Sequence of chain 2.A:
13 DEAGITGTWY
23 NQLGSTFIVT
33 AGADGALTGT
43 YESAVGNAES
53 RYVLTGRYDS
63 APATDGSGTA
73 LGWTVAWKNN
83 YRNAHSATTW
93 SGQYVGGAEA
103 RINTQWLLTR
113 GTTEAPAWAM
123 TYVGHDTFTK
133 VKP

A small-molecule ligand and the protein it binds are described below.
Small molecule (SMILES): NCCNS(=O)(=O)c1ccc(NC(=O)CCCC[C@@H]2SC[C@@H]3NC(=O)N[C@@H]32)cc1

Binding-site contacts:
Ligand atom C2 contacts residue TRP108 of chain 2.A at 3.7 Å (hydrophobic).
Ligand atom N2 contacts residue SER45 of chain 2.A at 2.8 Å (h-bond).
Ligand atom S1 contacts residue TRP92 of chain 2.A at 3.9 Å.
Ligand atom O1 contacts residue ASP128 of chain 2.A at 3.8 Å.
Ligand atom C4 contacts residue VAL47 of chain 2.A at 3.7 Å (hydrophobic).
Ligand atom S1 contacts residue THR90 of chain 2.A at 3.3 Å (h-bond).
Ligand atom C10 contacts residue ASN49 of chain 2.A at 3.8 Å.
Ligand atom N1 contacts residue ASP128 of chain 2.A at 2.6 Å (salt-bridge).
Ligand atom C6 contacts residue SER45 of chain 2.A at 3.5 Å.
Ligand atom C9 contacts residue ASN49 of chain 2.A at 3.6 Å.
Ligand atom C4 contacts residue TRP120 of chain 4.A at 3.7 Å (hydrophobic).
Ligand atom S2 contacts residue ARG112 of chain 2.A at 3.9 Å.
Ligand atom C11 contacts residue SER88 of chain 2.A at 3.6 Å.
Ligand atom C5 contacts residue TRP120 of chain 4.A at 3.4 Å (hydrophobic).
Ligand atom O1 contacts residue SER27 of chain 2.A at 2.6 Å (h-bond).
Ligand atom O2 contacts residue GLY48 of chain 2.A at 3.6 Å.
Ligand atom C7 contacts residue LEU110 of chain 2.A at 3.8 Å (hydrophobic).
Ligand atom C1 contacts residue SER27 of chain 2.A at 3.7 Å.
Ligand atom C12 contacts residue SER88 of chain 2.A at 3.5 Å.
Ligand atom C1 contacts residue TYR43 of chain 2.A at 3.5 Å (hydrophobic).
Ligand atom C7 contacts residue TRP79 of chain 2.A at 3.9 Å (hydrophobic).
Ligand atom O1 contacts residue ASN23 of chain 2.A at 2.9 Å (h-bond).
Ligand atom N2 contacts residue VAL47 of chain 2.A at 3.5 Å.
Ligand atom O1 contacts residue TYR43 of chain 2.A at 2.6 Å (h-bond).
Ligand atom C12 contacts residue ALA86 of chain 2.A at 3.5 Å (hydrophobic).
Ligand atom C8 contacts residue TRP79 of chain 2.A at 3.7 Å (hydrophobic).
Ligand atom C6 contacts residue TRP79 of chain 2.A at 3.9 Å (hydrophobic).
Ligand atom O3 contacts residue TYR124 of chain 2.A at 2.7 Å (h-bond).
Ligand atom C9 contacts residue TRP79 of chain 2.A at 3.5 Å (hydrophobic).
Ligand atom N1 contacts residue ASN23 of chain 2.A at 3.9 Å.
Ligand atom C3 contacts residue TRP108 of chain 2.A at 3.3 Å (hydrophobic).
Ligand atom O4 contacts residue ARG112 of chain 2.A at 3.1 Å.
Ligand atom C2 contacts residue ASP128 of chain 2.A at 3.8 Å.
Ligand atom C1 contacts residue SER45 of chain 2.A at 3.8 Å.
Ligand atom N3 contacts residue SER88 of chain 2.A at 2.9 Å (h-bond).
Ligand atom O2 contacts residue ASN49 of chain 2.A at 2.9 Å (h-bond).
Ligand atom C1 contacts residue ASN23 of chain 2.A at 3.8 Å.
Ligand atom C7 contacts residue TRP120 of chain 4.A at 3.9 Å (hydrophobic).
Ligand atom S1 contacts residue TRP79 of chain 2.A at 3.6 Å.
Ligand atom C1 contacts residue ASP128 of chain 2.A at 3.6 Å.

Sequence of chain 4.A:
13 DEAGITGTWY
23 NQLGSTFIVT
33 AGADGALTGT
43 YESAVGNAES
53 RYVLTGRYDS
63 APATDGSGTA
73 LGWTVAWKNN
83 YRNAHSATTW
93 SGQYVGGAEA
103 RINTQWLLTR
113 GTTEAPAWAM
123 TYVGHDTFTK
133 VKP